The protein below binds the small molecule below.
Small molecule (SMILES): O=C(Nc1ccc(C2=NCCN2)cc1)c1ccc(C(=O)Nc2ccc(-c3ncc[nH]3)cc2)c([N+](=O)[O-])c1

Binding-site contacts:
Ligand atom CBD contacts residue ALA92 of chain 1.A at 3.6 Å (hydrophobic).
Ligand atom OAA contacts residue PHE89 of chain 1.A at 3.4 Å.
Ligand atom CAI contacts residue LYS44 of chain 1.A at 3.4 Å.
Ligand atom CBI contacts residue VAL50 of chain 1.A at 3.7 Å (hydrophobic).
Ligand atom CAE contacts residue ALA47 of chain 1.A at 3.4 Å (hydrophobic).
Ligand atom CAS contacts residue HIS103 of chain 1.A at 3.3 Å.
Ligand atom CAN contacts residue GLU96 of chain 1.A at 3.2 Å.
Ligand atom CAG contacts residue GLU96 of chain 1.A at 3.6 Å.
Ligand atom OAC contacts residue LEU93 of chain 1.A at 3.4 Å.
Ligand atom CAQ contacts residue HIS103 of chain 1.A at 3.6 Å.
Ligand atom CBD contacts residue ALA47 of chain 1.A at 3.5 Å (hydrophobic).
Ligand atom OAC contacts residue VAL50 of chain 1.A at 3.5 Å.
Ligand atom CAG contacts residue SER99 of chain 1.A at 3.0 Å.
Ligand atom NAT contacts residue LYS44 of chain 1.A at 2.5 Å (salt-bridge).
Ligand atom OAB contacts residue VAL54 of chain 1.A at 3.3 Å.
Ligand atom CAP contacts residue LYS44 of chain 1.A at 3.3 Å.
Ligand atom CAO contacts residue VAL50 of chain 1.A at 3.5 Å (hydrophobic).
Ligand atom CAF contacts residue ALA92 of chain 1.A at 3.6 Å (hydrophobic).
Ligand atom CAL contacts residue SER55 of chain 1.A at 3.5 Å.
Ligand atom NAU contacts residue SER55 of chain 1.A at 2.8 Å (h-bond).
Ligand atom CAH contacts residue ARG51 of chain 1.A at 3.6 Å.
Ligand atom CBB contacts residue LYS44 of chain 1.A at 3.6 Å.
Ligand atom NBK contacts residue LEU93 of chain 1.A at 3.6 Å.
Ligand atom NAU contacts residue HIS103 of chain 1.A at 3.7 Å.
Ligand atom NAV contacts residue ALA47 of chain 1.A at 3.4 Å.
Ligand atom CAP contacts residue HIS43 of chain 1.A at 3.7 Å.
Ligand atom CAM contacts residue ALA47 of chain 1.A at 3.6 Å (hydrophobic).
Ligand atom NAW contacts residue GLU96 of chain 1.A at 2.9 Å (salt-bridge).
Ligand atom CBI contacts residue GLU96 of chain 1.A at 3.6 Å.
Ligand atom CBC contacts residue SER55 of chain 1.A at 3.7 Å.
Ligand atom CAF contacts residue PHE89 of chain 1.A at 3.7 Å (hydrophobic).
Ligand atom CBJ contacts residue VAL50 of chain 1.A at 3.3 Å (hydrophobic).
Ligand atom CAE contacts residue ALA92 of chain 1.A at 3.7 Å (hydrophobic).
Ligand atom CAJ contacts residue ALA92 of chain 1.A at 3.7 Å (hydrophobic).
Ligand atom OAC contacts residue ILE141 of chain 1.A at 3.1 Å.
Ligand atom CAM contacts residue GLU96 of chain 1.A at 3.6 Å.
Ligand atom OAD contacts residue LEU100 of chain 1.A at 3.6 Å.
Ligand atom CAK contacts residue SER99 of chain 1.A at 2.8 Å.
Ligand atom OAD contacts residue LEU139 of chain 1.A at 3.7 Å.
Ligand atom NBK contacts residue VAL50 of chain 1.A at 3.4 Å.

Sequence of chain 1.A:
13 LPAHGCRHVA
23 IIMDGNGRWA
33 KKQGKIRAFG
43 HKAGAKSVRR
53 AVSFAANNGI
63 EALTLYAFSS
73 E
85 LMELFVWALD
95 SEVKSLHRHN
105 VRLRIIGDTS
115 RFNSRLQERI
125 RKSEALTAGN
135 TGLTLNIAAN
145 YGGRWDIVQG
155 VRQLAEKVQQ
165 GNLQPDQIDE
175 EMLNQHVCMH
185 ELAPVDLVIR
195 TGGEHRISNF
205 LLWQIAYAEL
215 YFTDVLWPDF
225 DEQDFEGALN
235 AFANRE